Binding-site contacts:
Ligand atom N1 contacts residue ZN1 of chain 1.C at 1.9 Å.
Ligand atom O1 contacts residue ASP49 of chain 1.A at 3.4 Å (salt-bridge).
Ligand atom O2 contacts residue ZN1 of chain 1.C at 3.2 Å.
Ligand atom S1 contacts residue ASP49 of chain 1.A at 3.8 Å.
Ligand atom O1 contacts residue GLN38 of chain 1.B at 3.0 Å (h-bond).
Ligand atom N1 contacts residue CYS47 of chain 1.A at 3.5 Å (h-bond).
Ligand atom C3 contacts residue THR123 of chain 1.A at 3.8 Å.
Ligand atom S1 contacts residue ZN1 of chain 1.C at 3.2 Å.
Ligand atom N4 contacts residue GLY107 of chain 1.A at 3.5 Å (h-bond).
Ligand atom N4 contacts residue TYR88 of chain 1.B at 3.5 Å.
Ligand atom O2 contacts residue CYS47 of chain 1.A at 3.3 Å (h-bond).
Ligand atom C2 contacts residue ALA108 of chain 1.A at 3.6 Å (hydrophobic).
Ligand atom N1 contacts residue ASP49 of chain 1.A at 3.1 Å (salt-bridge).
Ligand atom N3 contacts residue GOL1 of chain 1.F at 2.7 Å (h-bond).
Ligand atom N2 contacts residue GOL1 of chain 1.F at 3.8 Å.
Ligand atom N3 contacts residue GLY107 of chain 1.A at 3.0 Å.
Ligand atom S2 contacts residue VAL71 of chain 1.A at 3.8 Å.
Ligand atom N1 contacts residue GOL1 of chain 1.F at 3.4 Å (h-bond).
Ligand atom N3 contacts residue ALA108 of chain 1.A at 3.7 Å.
Ligand atom N2 contacts residue GLY107 of chain 1.A at 3.1 Å.
Ligand atom C2 contacts residue TYR88 of chain 1.B at 3.4 Å (hydrophobic).
Ligand atom N1 contacts residue GLY107 of chain 1.A at 3.5 Å (h-bond).
Ligand atom C1 contacts residue GLY107 of chain 1.A at 3.7 Å.
Ligand atom C2 contacts residue GLY107 of chain 1.A at 3.4 Å.
Ligand atom C1 contacts residue GOL1 of chain 1.F at 3.6 Å.
Ligand atom O1 contacts residue PHE66 of chain 1.B at 3.2 Å.
Ligand atom N1 contacts residue CYS106 of chain 1.A at 3.5 Å (h-bond).
Ligand atom N3 contacts residue TYR88 of chain 1.B at 3.3 Å (h-bond).
Ligand atom N1 contacts residue HIS103 of chain 1.A at 3.3 Å (h-bond).
Ligand atom S1 contacts residue GOL1 of chain 1.F at 3.8 Å.
Ligand atom C4 contacts residue ALA111 of chain 1.A at 3.8 Å (hydrophobic).
Ligand atom C4 contacts residue THR123 of chain 1.A at 3.7 Å.
Ligand atom N2 contacts residue TYR88 of chain 1.B at 3.0 Å (h-bond).
Ligand atom C4 contacts residue TRP115 of chain 1.A at 2.8 Å (hydrophobic).
Ligand atom S2 contacts residue ALA108 of chain 1.A at 3.5 Å (h-bond).
Ligand atom O3 contacts residue THR123 of chain 1.A at 3.2 Å.
Ligand atom N2 contacts residue ALA108 of chain 1.A at 3.8 Å.
Ligand atom C1 contacts residue ALA108 of chain 1.A at 3.4 Å (hydrophobic).
Ligand atom C1 contacts residue TYR88 of chain 1.B at 3.7 Å (hydrophobic).
Ligand atom C3 contacts residue ALA111 of chain 1.A at 3.8 Å (hydrophobic).

Sequence of chain 1.B:
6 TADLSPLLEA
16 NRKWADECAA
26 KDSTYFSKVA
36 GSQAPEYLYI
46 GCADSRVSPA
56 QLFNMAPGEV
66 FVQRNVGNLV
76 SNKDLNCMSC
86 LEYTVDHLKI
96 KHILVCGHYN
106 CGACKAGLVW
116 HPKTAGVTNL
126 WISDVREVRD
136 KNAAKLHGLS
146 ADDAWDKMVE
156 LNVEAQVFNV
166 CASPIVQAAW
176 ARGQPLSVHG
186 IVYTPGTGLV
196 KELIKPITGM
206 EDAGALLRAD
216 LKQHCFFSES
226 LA

The small molecule below binds the protein below.
Small molecule (SMILES): CC(=O)Nc1nnc(S(N)(=O)=O)s1

Sequence of chain 1.A:
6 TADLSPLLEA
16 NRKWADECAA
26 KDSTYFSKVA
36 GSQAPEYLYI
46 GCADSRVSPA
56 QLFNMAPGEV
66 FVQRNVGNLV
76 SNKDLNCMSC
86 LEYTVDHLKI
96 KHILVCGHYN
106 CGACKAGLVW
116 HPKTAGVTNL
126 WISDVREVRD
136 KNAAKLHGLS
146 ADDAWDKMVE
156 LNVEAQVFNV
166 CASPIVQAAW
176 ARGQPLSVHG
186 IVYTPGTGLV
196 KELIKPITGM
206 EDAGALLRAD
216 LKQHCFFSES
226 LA